Sequence of chain 3.A:
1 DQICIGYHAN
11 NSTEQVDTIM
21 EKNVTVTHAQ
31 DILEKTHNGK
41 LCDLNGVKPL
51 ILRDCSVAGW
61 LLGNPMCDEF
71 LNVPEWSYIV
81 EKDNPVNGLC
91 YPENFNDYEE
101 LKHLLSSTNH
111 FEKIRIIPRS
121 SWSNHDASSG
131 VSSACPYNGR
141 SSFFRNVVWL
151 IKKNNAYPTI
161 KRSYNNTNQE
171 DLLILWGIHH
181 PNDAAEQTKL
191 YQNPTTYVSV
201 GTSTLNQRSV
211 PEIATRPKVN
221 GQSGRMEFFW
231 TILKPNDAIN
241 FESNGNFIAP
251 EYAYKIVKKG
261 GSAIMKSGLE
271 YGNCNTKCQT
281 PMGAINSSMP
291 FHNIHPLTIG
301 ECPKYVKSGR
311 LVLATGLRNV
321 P

A protein and the small-molecule ligand that binds it are described below.
Small molecule (SMILES): CC(=O)N[C@@H]1[C@@H](O)[C@H](O)[C@@H](CO)O[C@H]1O

Binding-site contacts:
Ligand atom C7 contacts residue ASN11 of chain 3.A at 4.0 Å.
Ligand atom N2 contacts residue ASN11 of chain 3.A at 2.9 Å (h-bond).
Ligand atom C2 contacts residue ASN11 of chain 3.A at 2.4 Å.
Ligand atom C3 contacts residue ASN11 of chain 3.A at 3.8 Å.
Ligand atom C5 contacts residue ASN11 of chain 3.A at 3.7 Å.
Ligand atom C1 contacts residue ASN11 of chain 3.A at 1.4 Å.
Ligand atom C4 contacts residue ASN11 of chain 3.A at 4.2 Å.
Ligand atom C8 contacts residue ASN11 of chain 3.A at 4.2 Å.
Ligand atom O5 contacts residue ASN11 of chain 3.A at 2.4 Å (h-bond).